Sequence of chain 1.G:
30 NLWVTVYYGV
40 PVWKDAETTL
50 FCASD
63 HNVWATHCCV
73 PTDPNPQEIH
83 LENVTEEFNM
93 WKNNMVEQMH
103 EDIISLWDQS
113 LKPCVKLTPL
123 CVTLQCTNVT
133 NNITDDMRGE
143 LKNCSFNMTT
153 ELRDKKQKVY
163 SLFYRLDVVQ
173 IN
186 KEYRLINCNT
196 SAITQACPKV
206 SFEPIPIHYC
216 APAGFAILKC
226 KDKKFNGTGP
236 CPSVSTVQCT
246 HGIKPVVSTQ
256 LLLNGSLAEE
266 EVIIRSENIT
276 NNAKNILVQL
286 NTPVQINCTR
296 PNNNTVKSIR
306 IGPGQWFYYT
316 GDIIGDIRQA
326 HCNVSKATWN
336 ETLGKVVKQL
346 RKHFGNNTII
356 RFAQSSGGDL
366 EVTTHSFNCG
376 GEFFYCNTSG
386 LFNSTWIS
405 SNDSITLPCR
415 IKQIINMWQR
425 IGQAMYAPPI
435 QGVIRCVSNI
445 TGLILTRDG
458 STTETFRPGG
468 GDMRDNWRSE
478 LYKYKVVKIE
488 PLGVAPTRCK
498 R

Binding-site contacts:
Ligand atom O6 contacts residue GLY141 of chain 1.G at 3.2 Å.
Ligand atom O6 contacts residue ARG167 of chain 1.G at 3.7 Å.
Ligand atom C5 contacts residue ASN130 of chain 1.G at 3.8 Å.
Ligand atom O7 contacts residue ASN130 of chain 1.G at 3.0 Å (h-bond).
Ligand atom C7 contacts residue ASN130 of chain 1.G at 3.2 Å.
Ligand atom C4 contacts residue ASN130 of chain 1.G at 4.3 Å.
Ligand atom O5 contacts residue ASN130 of chain 1.G at 2.4 Å (h-bond).
Ligand atom O6 contacts residue ARG140 of chain 1.G at 4.3 Å.
Ligand atom C1 contacts residue ASN130 of chain 1.G at 1.5 Å.
Ligand atom C8 contacts residue ASN130 of chain 1.G at 4.1 Å.
Ligand atom C1 contacts residue LYS144 of chain 1.G at 4.4 Å.
Ligand atom C8 contacts residue THR129 of chain 1.G at 4.3 Å.
Ligand atom C8 contacts residue ARG167 of chain 1.G at 4.2 Å.
Ligand atom O5 contacts residue GLY141 of chain 1.G at 4.3 Å.
Ligand atom N2 contacts residue ASN130 of chain 1.G at 3.0 Å (h-bond).
Ligand atom C3 contacts residue ASN130 of chain 1.G at 3.9 Å.
Ligand atom C2 contacts residue ASN130 of chain 1.G at 2.5 Å.

A small-molecule ligand and the protein it binds are described below.
Small molecule (SMILES): CC(=O)N[C@H]1[C@H](O[C@H]2[C@H](O)[C@@H](NC(C)=O)CO[C@@H]2CO)O[C@H](CO)[C@@H](O)[C@@H]1O